This small molecule binds to this protein.
Small molecule (SMILES): C[C@]12CC[C@H](O)C[C@H]1CC[C@@H]1[C@@H]2CC[C@]2(C)[C@@H](c3ccc(=O)oc3)C[C@H]3O[C@]132

Binding-site contacts:
Ligand atom O2 contacts residue GLN198 of chain 1.A at 3.4 Å (h-bond).
Ligand atom C23 contacts residue LEU288 of chain 1.A at 3.7 Å (hydrophobic).
Ligand atom C16 contacts residue TRS1 of chain 1.D at 3.5 Å.
Ligand atom C19 contacts residue LEU194 of chain 1.A at 3.8 Å (hydrophobic).
Ligand atom O4 contacts residue MET79 of chain 1.A at 3.8 Å.
Ligand atom C7 contacts residue GLU76 of chain 1.A at 3.5 Å.
Ligand atom C20 contacts residue SER116 of chain 1.A at 3.6 Å.
Ligand atom C12 contacts residue TRP380 of chain 1.A at 3.8 Å (hydrophobic).
Ligand atom C4 contacts residue TRP380 of chain 1.A at 3.6 Å (hydrophobic).
Ligand atom C17 contacts residue HIS16 of chain 1.A at 3.7 Å.
Ligand atom C8 contacts residue GLU76 of chain 1.A at 3.7 Å.
Ligand atom O1 contacts residue GLU76 of chain 1.A at 3.8 Å.
Ligand atom C6 contacts residue ILE72 of chain 1.A at 3.5 Å (hydrophobic).
Ligand atom C20 contacts residue HIS16 of chain 1.A at 3.8 Å.
Ligand atom C22 contacts residue LEU288 of chain 1.A at 3.6 Å (hydrophobic).
Ligand atom C9 contacts residue MET79 of chain 1.A at 3.8 Å (hydrophobic).
Ligand atom C23 contacts residue PHE11 of chain 1.A at 3.7 Å (hydrophobic).
Ligand atom C22 contacts residue TRS1 of chain 1.D at 3.6 Å.
Ligand atom O2 contacts residue LEU195 of chain 1.A at 3.8 Å.
Ligand atom C19 contacts residue SER116 of chain 1.A at 3.4 Å.
Ligand atom C18 contacts residue HIS16 of chain 1.A at 3.8 Å.
Ligand atom C9 contacts residue ILE72 of chain 1.A at 3.9 Å (hydrophobic).
Ligand atom O3 contacts residue LEU195 of chain 1.A at 3.5 Å.
Ligand atom C17 contacts residue TRS1 of chain 1.D at 3.8 Å.
Ligand atom C8 contacts residue ILE72 of chain 1.A at 4.0 Å (hydrophobic).
Ligand atom O2 contacts residue SER116 of chain 1.A at 3.2 Å.
Ligand atom O4 contacts residue PHE11 of chain 1.A at 3.4 Å.
Ligand atom C1 contacts residue PHE184 of chain 1.A at 3.9 Å (hydrophobic).
Ligand atom C20 contacts residue LEU195 of chain 1.A at 3.9 Å (hydrophobic).
Ligand atom C13 contacts residue TRP380 of chain 1.A at 3.5 Å (hydrophobic).
Ligand atom C21 contacts residue TRS1 of chain 1.D at 3.6 Å.
Ligand atom C3 contacts residue PHE184 of chain 1.A at 3.7 Å (hydrophobic).
Ligand atom C12 contacts residue PHE184 of chain 1.A at 3.6 Å (hydrophobic).
Ligand atom O3 contacts residue GLN137 of chain 1.A at 3.4 Å (h-bond).
Ligand atom C21 contacts residue GLN137 of chain 1.A at 4.0 Å.
Ligand atom C19 contacts residue HIS16 of chain 1.A at 3.8 Å.
Ligand atom C21 contacts residue HIS16 of chain 1.A at 3.9 Å.
Ligand atom C20 contacts residue LEU194 of chain 1.A at 3.9 Å (hydrophobic).
Ligand atom C22 contacts residue HIS16 of chain 1.A at 3.8 Å.
Ligand atom C10 contacts residue MET79 of chain 1.A at 3.8 Å (hydrophobic).

Sequence of chain 1.A:
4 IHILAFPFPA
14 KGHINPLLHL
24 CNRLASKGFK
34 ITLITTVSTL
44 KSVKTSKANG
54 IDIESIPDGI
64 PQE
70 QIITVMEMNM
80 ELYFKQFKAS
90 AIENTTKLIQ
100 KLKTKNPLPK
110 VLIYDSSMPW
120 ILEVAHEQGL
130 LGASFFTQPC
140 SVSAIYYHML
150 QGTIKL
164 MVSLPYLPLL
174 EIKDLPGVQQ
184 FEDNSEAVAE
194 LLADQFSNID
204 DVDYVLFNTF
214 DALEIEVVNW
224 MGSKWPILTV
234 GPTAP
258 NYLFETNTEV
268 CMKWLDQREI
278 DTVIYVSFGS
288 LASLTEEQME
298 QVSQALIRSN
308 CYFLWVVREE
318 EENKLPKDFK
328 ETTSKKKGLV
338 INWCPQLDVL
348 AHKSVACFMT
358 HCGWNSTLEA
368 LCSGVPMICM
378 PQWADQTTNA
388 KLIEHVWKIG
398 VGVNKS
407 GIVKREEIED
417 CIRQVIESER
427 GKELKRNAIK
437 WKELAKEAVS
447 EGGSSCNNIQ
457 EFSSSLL